Binding-site contacts:
Ligand atom C4 contacts residue U2 of chain 55.C at 4.3 Å.
Ligand atom N1 contacts residue U3 of chain 55.C at 2.7 Å (h-bond).
Ligand atom C6 contacts residue U2 of chain 55.C at 4.1 Å.
Ligand atom C6 contacts residue U1 of chain 55.C at 3.6 Å.
Ligand atom N3 contacts residue U2 of chain 55.C at 3.7 Å.
Ligand atom N6 contacts residue U1 of chain 55.C at 2.8 Å (h-bond).
Ligand atom N1 contacts residue U2 of chain 55.C at 3.5 Å (h-bond).
Ligand atom C2 contacts residue U3 of chain 55.C at 3.0 Å.
Ligand atom N6 contacts residue U2 of chain 55.C at 4.2 Å.
Ligand atom C6 contacts residue U3 of chain 55.C at 3.3 Å.
Ligand atom C2 contacts residue U2 of chain 55.C at 3.2 Å.
Ligand atom C2 contacts residue U1 of chain 55.C at 3.5 Å.
Ligand atom N3 contacts residue U3 of chain 55.C at 4.2 Å.
Ligand atom N1 contacts residue U1 of chain 55.C at 2.8 Å (h-bond).
Ligand atom N6 contacts residue U3 of chain 55.C at 3.0 Å (h-bond).

The protein below binds the small molecule below.
Small molecule (SMILES): Nc1ncnc2c1ncn2[C@@H]1O[C@H](CO[P](=O)(O)O[C@H]2[C@@H](O)[C@H](n3cnc4c(N)ncnc43)O[C@@H]2CO[P](=O)(O)O[C@H]2[C@@H](O)[C@H](n3cnc4c(N)ncnc43)O[C@@H]2COP(=O)(O)O)[C@@H](O)[C@H]1O